Sequence of chain 1.A:
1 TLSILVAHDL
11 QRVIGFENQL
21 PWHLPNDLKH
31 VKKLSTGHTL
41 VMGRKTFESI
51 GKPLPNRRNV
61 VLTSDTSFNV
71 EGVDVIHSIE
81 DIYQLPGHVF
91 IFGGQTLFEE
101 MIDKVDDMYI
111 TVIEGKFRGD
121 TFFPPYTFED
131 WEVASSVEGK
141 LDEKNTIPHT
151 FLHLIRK

The small molecule below binds the protein below.
Small molecule (SMILES): NC(=O)C1=CN([C@H]2O[C@H](COP(=O)(O)OP(=O)(O)OC[C@H]3O[C@@H](n4cnc5c(N)ncnc54)[C@H](OP(=O)(O)O)[C@@H]3O)[C@@H](O)[C@H]2O)C=CC1

Binding-site contacts:
Ligand atom O2A contacts residue GLY43 of chain 1.A at 3.3 Å.
Ligand atom O3 contacts residue LYS45 of chain 1.A at 3.5 Å.
Ligand atom C4A contacts residue LEU62 of chain 1.A at 3.5 Å (hydrophobic).
Ligand atom O2X contacts residue ARG44 of chain 1.A at 2.9 Å (salt-bridge).
Ligand atom O3X contacts residue SER64 of chain 1.A at 2.7 Å (h-bond).
Ligand atom PA contacts residue GLY94 of chain 1.A at 3.6 Å.
Ligand atom O2N contacts residue THR96 of chain 1.A at 3.0 Å (h-bond).
Ligand atom O4D contacts residue THR121 of chain 1.A at 3.5 Å.
Ligand atom C1B contacts residue LEU62 of chain 1.A at 3.3 Å (hydrophobic).
Ligand atom C5A contacts residue LEU62 of chain 1.A at 3.4 Å (hydrophobic).
Ligand atom O1A contacts residue THR96 of chain 1.A at 3.4 Å.
Ligand atom O4B contacts residue ARG44 of chain 1.A at 3.3 Å (salt-bridge).
Ligand atom N1A contacts residue HIS77 of chain 1.A at 3.6 Å (h-bond).
Ligand atom N3A contacts residue SER64 of chain 1.A at 3.5 Å (h-bond).
Ligand atom P2B contacts residue THR63 of chain 1.A at 3.5 Å.
Ligand atom O1N contacts residue THR96 of chain 1.A at 2.6 Å (h-bond).
Ligand atom O5D contacts residue LYS45 of chain 1.A at 3.3 Å.
Ligand atom PN contacts residue THR96 of chain 1.A at 3.6 Å.
Ligand atom O4B contacts residue GLY43 of chain 1.A at 3.5 Å.
Ligand atom C2A contacts residue HIS77 of chain 1.A at 3.5 Å.
Ligand atom O5B contacts residue ARG44 of chain 1.A at 3.6 Å (salt-bridge).
Ligand atom C4D contacts residue THR121 of chain 1.A at 3.4 Å.
Ligand atom N7N contacts residue ILE14 of chain 1.A at 3.0 Å (h-bond).
Ligand atom O2B contacts residue ARG44 of chain 1.A at 3.4 Å.
Ligand atom O2D contacts residue ASN18 of chain 1.A at 2.7 Å (h-bond).
Ligand atom O1X contacts residue ARG44 of chain 1.A at 2.8 Å (salt-bridge).
Ligand atom O3X contacts residue THR63 of chain 1.A at 3.5 Å (h-bond).
Ligand atom O1A contacts residue GLY94 of chain 1.A at 3.3 Å (h-bond).
Ligand atom N7A contacts residue GLU100 of chain 1.A at 2.8 Å (salt-bridge).
Ligand atom O2X contacts residue THR63 of chain 1.A at 2.6 Å (h-bond).
Ligand atom O2A contacts residue THR46 of chain 1.A at 2.6 Å (h-bond).
Ligand atom O2N contacts residue GLN95 of chain 1.A at 2.9 Å (h-bond).
Ligand atom O1A contacts residue LEU97 of chain 1.A at 3.5 Å (h-bond).
Ligand atom N7A contacts residue LEU62 of chain 1.A at 3.6 Å.
Ligand atom O5B contacts residue LYS45 of chain 1.A at 3.3 Å (salt-bridge).
Ligand atom O2A contacts residue GLY94 of chain 1.A at 3.1 Å (h-bond).
Ligand atom O4B contacts residue LEU62 of chain 1.A at 3.5 Å (h-bond).
Ligand atom O3D contacts residue ASN18 of chain 1.A at 3.4 Å (h-bond).
Ligand atom N6A contacts residue GLU100 of chain 1.A at 3.1 Å (salt-bridge).
Ligand atom N3A contacts residue THR63 of chain 1.A at 3.5 Å.